A protein and the small-molecule ligand that binds it are described below.
Small molecule (SMILES): C[C@@H](N)C(=O)N[C@H](CCC(=O)O)C(N)=O

Sequence of chain 1.J:
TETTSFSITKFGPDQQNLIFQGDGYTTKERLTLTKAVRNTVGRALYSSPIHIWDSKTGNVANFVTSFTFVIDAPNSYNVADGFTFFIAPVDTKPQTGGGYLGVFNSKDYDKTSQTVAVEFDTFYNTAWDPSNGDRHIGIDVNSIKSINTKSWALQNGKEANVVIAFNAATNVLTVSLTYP

Binding-site contacts:
Ligand atom N1 contacts residue THR28 of chain 1.K at 3.9 Å.
Ligand atom CA contacts residue MDP1 of chain 1.X at 4.5 Å.
Ligand atom O2 contacts residue GLY98 of chain 1.J at 4.1 Å.
Ligand atom CA contacts residue GLY97 of chain 1.J at 4.3 Å.
Ligand atom C contacts residue GLY97 of chain 1.J at 4.3 Å.
Ligand atom CB contacts residue ASN39 of chain 1.J at 4.2 Å.
Ligand atom N contacts residue MDP1 of chain 1.X at 1.3 Å.
Ligand atom CA contacts residue MDP1 of chain 1.X at 2.4 Å.
Ligand atom N1 contacts residue ASN39 of chain 1.J at 2.8 Å (h-bond).
Ligand atom N contacts residue ASN39 of chain 1.J at 4.5 Å.
Ligand atom O contacts residue MDP1 of chain 1.X at 3.6 Å (h-bond).
Ligand atom CB contacts residue GLY97 of chain 1.J at 3.8 Å.
Ligand atom N contacts residue MDP1 of chain 1.X at 3.9 Å.
Ligand atom N1 contacts residue GLY98 of chain 1.J at 3.9 Å.
Ligand atom CB contacts residue MDP1 of chain 1.X at 3.2 Å.
Ligand atom CD contacts residue GLY98 of chain 1.J at 4.2 Å.
Ligand atom N1 contacts residue GLY97 of chain 1.J at 4.4 Å.
Ligand atom C contacts residue MDP1 of chain 1.X at 3.5 Å.
Ligand atom CB contacts residue TYR100 of chain 1.J at 4.1 Å (hydrophobic).
Ligand atom N contacts residue GLY98 of chain 1.J at 4.4 Å.
Ligand atom N contacts residue GLY99 of chain 1.J at 4.3 Å.
Ligand atom C contacts residue GLY98 of chain 1.J at 4.4 Å.
Ligand atom CD contacts residue ASN39 of chain 1.J at 3.5 Å.
Ligand atom O contacts residue ASN39 of chain 1.J at 4.1 Å.
Ligand atom CA contacts residue ASN39 of chain 1.J at 3.4 Å.
Ligand atom CG contacts residue ASN39 of chain 1.J at 3.7 Å.
Ligand atom O2 contacts residue GLY97 of chain 1.J at 3.6 Å.
Ligand atom O contacts residue GLY97 of chain 1.J at 3.9 Å.
Ligand atom O contacts residue GLY98 of chain 1.J at 3.4 Å.
Ligand atom CD contacts residue GLY97 of chain 1.J at 4.4 Å.
Ligand atom O contacts residue ASN39 of chain 1.J at 4.0 Å.
Ligand atom CB contacts residue THR96 of chain 1.J at 3.4 Å.
Ligand atom N contacts residue GLY97 of chain 1.J at 4.2 Å.

Sequence of chain 1.K:
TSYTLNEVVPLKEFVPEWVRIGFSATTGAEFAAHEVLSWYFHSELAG